Sequence of chain 1.A:
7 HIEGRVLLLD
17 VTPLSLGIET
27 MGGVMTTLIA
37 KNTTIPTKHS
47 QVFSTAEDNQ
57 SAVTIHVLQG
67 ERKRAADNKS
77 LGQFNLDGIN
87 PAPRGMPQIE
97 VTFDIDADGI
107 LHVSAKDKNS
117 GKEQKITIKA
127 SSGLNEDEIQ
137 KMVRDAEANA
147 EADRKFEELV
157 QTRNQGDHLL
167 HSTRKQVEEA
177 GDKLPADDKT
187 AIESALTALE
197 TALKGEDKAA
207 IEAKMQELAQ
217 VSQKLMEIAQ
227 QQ

The small molecule below binds the protein below.
Small molecule (SMILES): CC(C)C[C@H](NC(=O)[C@H](CC(C)C)NC(=O)[C@H](CCCN=C(N)N)NC(=O)[C@@H](N)CC(N)=O)C(=O)N[C@@H](CC(C)C)C(=O)N[C@H](C=O)[C@@H](C)O

Binding-site contacts:
Ligand atom CD1 contacts residue THR26 of chain 1.A at 3.8 Å.
Ligand atom CA contacts residue VAL48 of chain 1.A at 3.3 Å (hydrophobic).
Ligand atom CD2 contacts residue ILE61 of chain 1.A at 3.6 Å (hydrophobic).
Ligand atom NH1 contacts residue THR32 of chain 1.A at 2.6 Å (h-bond).
Ligand atom CB contacts residue PHE49 of chain 1.A at 3.8 Å (hydrophobic).
Ligand atom CG2 contacts residue ALA58 of chain 1.A at 3.1 Å (hydrophobic).
Ligand atom CD contacts residue THR32 of chain 1.A at 3.1 Å.
Ligand atom CB contacts residue VAL59 of chain 1.A at 3.9 Å (hydrophobic).
Ligand atom N contacts residue GLN56 of chain 1.A at 3.7 Å.
Ligand atom OD1 contacts residue VAL48 of chain 1.A at 3.4 Å.
Ligand atom CA contacts residue GLN56 of chain 1.A at 3.8 Å.
Ligand atom CA contacts residue SER50 of chain 1.A at 3.4 Å.
Ligand atom CD2 contacts residue ALA52 of chain 1.A at 3.6 Å (hydrophobic).
Ligand atom O contacts residue THR26 of chain 1.A at 3.4 Å.
Ligand atom O contacts residue MET27 of chain 1.A at 3.0 Å (h-bond).
Ligand atom O contacts residue PHE49 of chain 1.A at 3.2 Å.
Ligand atom CA contacts residue THR60 of chain 1.A at 3.7 Å.
Ligand atom CG2 contacts residue GLN56 of chain 1.A at 3.9 Å.
Ligand atom NE contacts residue THR32 of chain 1.A at 3.6 Å.
Ligand atom C contacts residue PHE49 of chain 1.A at 3.9 Å (hydrophobic).
Ligand atom O contacts residue ALA52 of chain 1.A at 3.4 Å (h-bond).
Ligand atom CZ contacts residue THR32 of chain 1.A at 3.5 Å.
Ligand atom CB contacts residue VAL48 of chain 1.A at 3.8 Å (hydrophobic).
Ligand atom CD2 contacts residue THR51 of chain 1.A at 3.3 Å.
Ligand atom O contacts residue GLN56 of chain 1.A at 3.0 Å (h-bond).
Ligand atom C contacts residue GLN56 of chain 1.A at 3.6 Å.
Ligand atom CD1 contacts residue PHE49 of chain 1.A at 3.6 Å (hydrophobic).
Ligand atom O contacts residue VAL59 of chain 1.A at 3.4 Å.
Ligand atom CD2 contacts residue SER50 of chain 1.A at 3.9 Å.
Ligand atom C contacts residue THR60 of chain 1.A at 3.1 Å.
Ligand atom NH2 contacts residue GLN157 of chain 1.A at 3.4 Å (h-bond).
Ligand atom CB contacts residue SER50 of chain 1.A at 3.8 Å.
Ligand atom O contacts residue SER50 of chain 1.A at 3.0 Å (h-bond).
Ligand atom CD contacts residue THR26 of chain 1.A at 4.0 Å.
Ligand atom N contacts residue SER50 of chain 1.A at 2.9 Å (h-bond).
Ligand atom CD2 contacts residue VAL59 of chain 1.A at 3.9 Å (hydrophobic).
Ligand atom CD1 contacts residue ARG90 of chain 1.A at 3.8 Å.
Ligand atom O contacts residue THR60 of chain 1.A at 2.8 Å (h-bond).
Ligand atom CD2 contacts residue PHE49 of chain 1.A at 3.6 Å (hydrophobic).
Ligand atom C contacts residue SER50 of chain 1.A at 3.6 Å.